Sequence of chain 1.D:
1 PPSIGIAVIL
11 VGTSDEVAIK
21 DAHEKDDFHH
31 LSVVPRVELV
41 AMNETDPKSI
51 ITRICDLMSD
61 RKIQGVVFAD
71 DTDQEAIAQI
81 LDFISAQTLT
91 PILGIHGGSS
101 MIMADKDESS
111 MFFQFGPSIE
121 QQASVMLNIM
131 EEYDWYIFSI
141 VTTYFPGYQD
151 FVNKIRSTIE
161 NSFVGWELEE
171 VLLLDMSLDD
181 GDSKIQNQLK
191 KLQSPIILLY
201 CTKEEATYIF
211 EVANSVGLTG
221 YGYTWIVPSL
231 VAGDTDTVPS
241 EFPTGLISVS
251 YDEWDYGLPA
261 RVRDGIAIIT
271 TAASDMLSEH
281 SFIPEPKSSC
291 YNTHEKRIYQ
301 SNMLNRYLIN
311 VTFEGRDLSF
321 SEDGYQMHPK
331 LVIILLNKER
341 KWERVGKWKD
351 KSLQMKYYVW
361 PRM

Sequence of chain 1.C:
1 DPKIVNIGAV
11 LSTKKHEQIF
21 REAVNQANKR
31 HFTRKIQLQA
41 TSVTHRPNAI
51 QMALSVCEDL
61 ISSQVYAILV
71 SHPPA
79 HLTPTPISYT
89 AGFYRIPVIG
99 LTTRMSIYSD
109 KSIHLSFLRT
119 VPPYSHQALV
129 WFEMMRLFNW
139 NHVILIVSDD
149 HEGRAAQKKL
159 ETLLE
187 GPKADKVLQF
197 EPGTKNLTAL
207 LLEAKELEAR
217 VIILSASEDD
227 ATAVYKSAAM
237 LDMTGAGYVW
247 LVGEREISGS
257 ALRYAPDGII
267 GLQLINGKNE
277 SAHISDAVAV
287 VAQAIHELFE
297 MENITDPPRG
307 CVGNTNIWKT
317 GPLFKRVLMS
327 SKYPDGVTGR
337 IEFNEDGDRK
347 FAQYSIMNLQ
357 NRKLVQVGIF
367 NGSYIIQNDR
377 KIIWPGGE

A protein and the small-molecule ligand that binds it are described below.
Small molecule (SMILES): CS(=O)(=O)Nc1ccc(OCC(=O)CN2CCN(c3ccc(F)c(F)c3)CC2)cc1

Binding-site contacts:
Ligand atom C25 contacts residue MET176 of chain 1.D at 2.7 Å (hydrophobic).
Ligand atom C25 contacts residue LEU174 of chain 1.D at 3.8 Å (hydrophobic).
Ligand atom C21 contacts residue PHE145 of chain 1.D at 3.9 Å (hydrophobic).
Ligand atom C20 contacts residue GLU205 of chain 1.D at 3.5 Å.
Ligand atom C14 contacts residue ILE111 of chain 1.C at 3.2 Å (hydrophobic).
Ligand atom C14 contacts residue SER110 of chain 1.C at 3.6 Å.
Ligand atom C17 contacts residue LEU113 of chain 1.C at 3.7 Å (hydrophobic).
Ligand atom C25 contacts residue ASP175 of chain 1.D at 3.7 Å.
Ligand atom C08 contacts residue TYR87 of chain 1.C at 3.9 Å (hydrophobic).
Ligand atom O27 contacts residue PHE145 of chain 1.D at 3.7 Å.
Ligand atom O28 contacts residue ILE111 of chain 1.C at 2.7 Å (h-bond).
Ligand atom F30 contacts residue ILE51 of chain 1.D at 3.6 Å.
Ligand atom C21 contacts residue GLU205 of chain 1.D at 3.7 Å.
Ligand atom C18 contacts residue LEU113 of chain 1.C at 3.7 Å (hydrophobic).
Ligand atom N23 contacts residue PHE145 of chain 1.D at 3.6 Å.
Ligand atom C05 contacts residue TYR87 of chain 1.C at 3.4 Å (hydrophobic).
Ligand atom C12 contacts residue TYR87 of chain 1.C at 3.5 Å (hydrophobic).
Ligand atom S24 contacts residue GLU205 of chain 1.D at 3.3 Å (salt-bridge).
Ligand atom O27 contacts residue TYR144 of chain 1.D at 2.6 Å (h-bond).
Ligand atom C06 contacts residue TYR87 of chain 1.C at 3.6 Å (hydrophobic).
Ligand atom C15 contacts residue PRO146 of chain 1.D at 3.6 Å (hydrophobic).
Ligand atom C20 contacts residue PHE145 of chain 1.D at 3.9 Å (hydrophobic).
Ligand atom O26 contacts residue LEU113 of chain 1.C at 3.8 Å.
Ligand atom C18 contacts residue SER110 of chain 1.C at 3.5 Å.
Ligand atom O26 contacts residue SER177 of chain 1.D at 3.8 Å.
Ligand atom O28 contacts residue SER110 of chain 1.C at 3.4 Å (h-bond).
Ligand atom C13 contacts residue ILE111 of chain 1.C at 3.5 Å (hydrophobic).
Ligand atom C12 contacts residue GLN79 of chain 1.D at 3.9 Å.
Ligand atom F29 contacts residue PRO47 of chain 1.D at 3.0 Å.
Ligand atom N23 contacts residue GLU205 of chain 1.D at 2.5 Å (salt-bridge).
Ligand atom C19 contacts residue PHE145 of chain 1.D at 3.9 Å (hydrophobic).
Ligand atom N07 contacts residue TYR87 of chain 1.C at 3.9 Å.
Ligand atom C25 contacts residue SER177 of chain 1.D at 3.5 Å.
Ligand atom O27 contacts residue THR143 of chain 1.D at 3.7 Å.
Ligand atom C19 contacts residue TYR144 of chain 1.D at 3.9 Å (hydrophobic).
Ligand atom F29 contacts residue THR88 of chain 1.C at 3.4 Å.
Ligand atom C25 contacts residue GLU205 of chain 1.D at 3.8 Å.
Ligand atom C11 contacts residue TYR87 of chain 1.C at 3.4 Å (hydrophobic).
Ligand atom C01 contacts residue TYR87 of chain 1.C at 3.7 Å (hydrophobic).
Ligand atom C15 contacts residue SER110 of chain 1.C at 3.2 Å.